A small-molecule ligand and the protein it binds are described below.
Small molecule (SMILES): CC(=O)N[C@@H]1[C@@H](O)[C@H](O)[C@@H](CO)O[C@H]1O

Sequence of chain 1.A:
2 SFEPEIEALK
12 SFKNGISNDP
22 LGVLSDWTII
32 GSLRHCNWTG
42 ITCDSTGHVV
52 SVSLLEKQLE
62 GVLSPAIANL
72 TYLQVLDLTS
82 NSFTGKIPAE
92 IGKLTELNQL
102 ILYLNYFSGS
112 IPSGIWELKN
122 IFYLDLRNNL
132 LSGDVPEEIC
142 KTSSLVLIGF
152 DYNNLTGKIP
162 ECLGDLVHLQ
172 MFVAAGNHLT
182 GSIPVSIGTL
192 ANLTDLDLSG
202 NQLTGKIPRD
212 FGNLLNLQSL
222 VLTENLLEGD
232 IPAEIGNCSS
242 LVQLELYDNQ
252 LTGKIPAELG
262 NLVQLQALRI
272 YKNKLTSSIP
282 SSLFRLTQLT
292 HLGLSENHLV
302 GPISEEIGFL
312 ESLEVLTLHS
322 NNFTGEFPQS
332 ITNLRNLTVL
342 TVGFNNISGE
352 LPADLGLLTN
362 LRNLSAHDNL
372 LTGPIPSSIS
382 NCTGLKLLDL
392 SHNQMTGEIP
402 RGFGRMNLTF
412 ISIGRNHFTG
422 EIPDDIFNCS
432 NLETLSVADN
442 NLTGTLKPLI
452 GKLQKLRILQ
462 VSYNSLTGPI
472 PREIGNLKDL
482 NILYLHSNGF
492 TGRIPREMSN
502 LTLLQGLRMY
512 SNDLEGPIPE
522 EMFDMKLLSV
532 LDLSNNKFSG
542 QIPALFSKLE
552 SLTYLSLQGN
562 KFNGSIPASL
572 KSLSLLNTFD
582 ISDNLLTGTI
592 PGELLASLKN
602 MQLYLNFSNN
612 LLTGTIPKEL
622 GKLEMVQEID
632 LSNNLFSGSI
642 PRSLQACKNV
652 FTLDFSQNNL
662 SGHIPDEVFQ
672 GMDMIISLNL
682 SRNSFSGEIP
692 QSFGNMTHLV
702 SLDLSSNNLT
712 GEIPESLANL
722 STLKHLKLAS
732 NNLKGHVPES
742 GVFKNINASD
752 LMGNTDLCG

Binding-site contacts:
Ligand atom C7 contacts residue HIS418 of chain 1.A at 4.0 Å.
Ligand atom C8 contacts residue HIS418 of chain 1.A at 3.5 Å.
Ligand atom C2 contacts residue ASN442 of chain 1.A at 3.8 Å.
Ligand atom C1 contacts residue ASN442 of chain 1.A at 3.1 Å.
Ligand atom O7 contacts residue ASN442 of chain 1.A at 3.2 Å (h-bond).
Ligand atom O7 contacts residue ASN417 of chain 1.A at 4.0 Å.
Ligand atom C7 contacts residue ASN442 of chain 1.A at 4.0 Å.
Ligand atom O7 contacts residue HIS418 of chain 1.A at 3.6 Å.
Ligand atom N2 contacts residue ASN442 of chain 1.A at 4.0 Å.
Ligand atom O5 contacts residue ASN442 of chain 1.A at 3.7 Å.